A small-molecule ligand and the protein it binds are described below.
Small molecule (SMILES): Nc1ccn([C@H]2C[C@H](O)[C@@H](COP(=O)(O)O)O2)c(=O)n1

Sequence of chain 36.A:
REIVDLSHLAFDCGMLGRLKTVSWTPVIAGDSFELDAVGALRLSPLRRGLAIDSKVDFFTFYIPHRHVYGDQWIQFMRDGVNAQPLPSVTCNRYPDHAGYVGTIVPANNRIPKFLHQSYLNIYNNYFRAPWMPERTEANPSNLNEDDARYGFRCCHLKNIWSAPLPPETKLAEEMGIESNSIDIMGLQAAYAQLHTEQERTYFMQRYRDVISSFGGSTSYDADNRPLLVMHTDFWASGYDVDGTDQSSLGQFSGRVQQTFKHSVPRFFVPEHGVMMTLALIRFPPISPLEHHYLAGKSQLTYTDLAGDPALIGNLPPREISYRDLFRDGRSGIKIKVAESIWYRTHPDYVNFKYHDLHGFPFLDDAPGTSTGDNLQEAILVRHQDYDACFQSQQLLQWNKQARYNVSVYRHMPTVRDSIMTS

Binding-site contacts:
Ligand atom OP2 contacts residue ARG18 of chain 40.C at 3.7 Å.
Ligand atom OP1 contacts residue ARG18 of chain 40.C at 4.0 Å.
Ligand atom C1' contacts residue ASN414 of chain 36.A at 4.1 Å.
Ligand atom O3' contacts residue ARG412 of chain 36.A at 4.3 Å.
Ligand atom OP2 contacts residue ARG412 of chain 36.A at 1.4 Å (salt-bridge).
Ligand atom P contacts residue LYS21 of chain 40.C at 3.4 Å.
Ligand atom C4' contacts residue ARG412 of chain 36.A at 4.4 Å.
Ligand atom C4' contacts residue ASN414 of chain 36.A at 3.0 Å.
Ligand atom C3' contacts residue ASN414 of chain 36.A at 4.5 Å.
Ligand atom O5' contacts residue ARG412 of chain 36.A at 3.1 Å (salt-bridge).
Ligand atom O3' contacts residue VAL47 of chain 36.A at 3.1 Å.
Ligand atom C5' contacts residue ARG412 of chain 36.A at 3.0 Å.
Ligand atom C5' contacts residue ASN414 of chain 36.A at 3.3 Å.
Ligand atom P contacts residue ARG412 of chain 36.A at 2.7 Å.
Ligand atom OP1 contacts residue LYS21 of chain 40.C at 3.9 Å.
Ligand atom OP2 contacts residue LYS21 of chain 40.C at 2.7 Å (salt-bridge).
Ligand atom OP1 contacts residue ARG412 of chain 36.A at 3.8 Å.
Ligand atom O4' contacts residue ASN414 of chain 36.A at 2.9 Å (h-bond).
Ligand atom C2' contacts residue VAL47 of chain 36.A at 4.3 Å (hydrophobic).
Ligand atom C3' contacts residue VAL47 of chain 36.A at 4.0 Å (hydrophobic).
Ligand atom C4' contacts residue VAL47 of chain 36.A at 4.1 Å (hydrophobic).

Sequence of chain 40.C:
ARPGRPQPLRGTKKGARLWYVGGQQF